The small molecule below binds the protein below.
Small molecule (SMILES): CC(=O)N[C@@H]1[C@@H](O)[C@H](O)[C@@H](CO)O[C@H]1O

Binding-site contacts:
Ligand atom N2 contacts residue ASN118 of chain 1.C at 2.9 Å (h-bond).
Ligand atom C1 contacts residue ASN118 of chain 1.C at 1.5 Å.
Ligand atom C1 contacts residue THR89 of chain 1.C at 4.1 Å.
Ligand atom C1 contacts residue THR120 of chain 1.C at 4.3 Å.
Ligand atom C2 contacts residue ASN118 of chain 1.C at 2.5 Å.
Ligand atom C8 contacts residue TYR90 of chain 1.C at 3.5 Å (hydrophobic).
Ligand atom C7 contacts residue SER66 of chain 1.C at 3.5 Å.
Ligand atom C3 contacts residue ASN118 of chain 1.C at 3.8 Å.
Ligand atom C8 contacts residue ASP67 of chain 1.C at 3.9 Å.
Ligand atom O6 contacts residue THR89 of chain 1.C at 4.0 Å.
Ligand atom C8 contacts residue SER66 of chain 1.C at 4.0 Å.
Ligand atom C8 contacts residue ASN118 of chain 1.C at 4.2 Å.
Ligand atom O7 contacts residue SER66 of chain 1.C at 3.0 Å (h-bond).
Ligand atom C2 contacts residue SER66 of chain 1.C at 4.5 Å.
Ligand atom O7 contacts residue ASN118 of chain 1.C at 4.0 Å.
Ligand atom N2 contacts residue TYR90 of chain 1.C at 4.3 Å.
Ligand atom C5 contacts residue THR120 of chain 1.C at 3.8 Å.
Ligand atom C7 contacts residue TYR90 of chain 1.C at 4.5 Å (hydrophobic).
Ligand atom C6 contacts residue THR120 of chain 1.C at 3.4 Å.
Ligand atom O5 contacts residue THR120 of chain 1.C at 3.2 Å (h-bond).
Ligand atom C5 contacts residue ASN118 of chain 1.C at 3.7 Å.
Ligand atom O5 contacts residue THR89 of chain 1.C at 4.2 Å.
Ligand atom C5 contacts residue THR89 of chain 1.C at 4.4 Å.
Ligand atom C6 contacts residue THR89 of chain 1.C at 4.4 Å.
Ligand atom C4 contacts residue ASN118 of chain 1.C at 4.2 Å.
Ligand atom N2 contacts residue SER66 of chain 1.C at 4.3 Å.
Ligand atom O5 contacts residue ASN118 of chain 1.C at 2.4 Å (h-bond).
Ligand atom C7 contacts residue ASN118 of chain 1.C at 3.5 Å.
Ligand atom C4 contacts residue THR120 of chain 1.C at 4.4 Å.

Sequence of chain 1.C:
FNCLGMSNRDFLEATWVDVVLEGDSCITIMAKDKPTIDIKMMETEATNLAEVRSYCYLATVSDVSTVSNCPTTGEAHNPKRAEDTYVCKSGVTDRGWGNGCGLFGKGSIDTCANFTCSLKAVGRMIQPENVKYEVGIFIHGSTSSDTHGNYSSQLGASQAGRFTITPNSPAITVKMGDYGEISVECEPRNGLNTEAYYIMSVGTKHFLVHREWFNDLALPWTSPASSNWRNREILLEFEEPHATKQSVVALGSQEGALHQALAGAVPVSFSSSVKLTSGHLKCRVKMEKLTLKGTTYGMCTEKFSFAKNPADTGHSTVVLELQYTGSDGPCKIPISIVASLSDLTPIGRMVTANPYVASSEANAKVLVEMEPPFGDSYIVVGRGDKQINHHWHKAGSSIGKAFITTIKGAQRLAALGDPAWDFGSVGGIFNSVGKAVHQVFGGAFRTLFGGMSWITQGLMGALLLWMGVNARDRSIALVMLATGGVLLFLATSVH